Sequence of chain 1.A:
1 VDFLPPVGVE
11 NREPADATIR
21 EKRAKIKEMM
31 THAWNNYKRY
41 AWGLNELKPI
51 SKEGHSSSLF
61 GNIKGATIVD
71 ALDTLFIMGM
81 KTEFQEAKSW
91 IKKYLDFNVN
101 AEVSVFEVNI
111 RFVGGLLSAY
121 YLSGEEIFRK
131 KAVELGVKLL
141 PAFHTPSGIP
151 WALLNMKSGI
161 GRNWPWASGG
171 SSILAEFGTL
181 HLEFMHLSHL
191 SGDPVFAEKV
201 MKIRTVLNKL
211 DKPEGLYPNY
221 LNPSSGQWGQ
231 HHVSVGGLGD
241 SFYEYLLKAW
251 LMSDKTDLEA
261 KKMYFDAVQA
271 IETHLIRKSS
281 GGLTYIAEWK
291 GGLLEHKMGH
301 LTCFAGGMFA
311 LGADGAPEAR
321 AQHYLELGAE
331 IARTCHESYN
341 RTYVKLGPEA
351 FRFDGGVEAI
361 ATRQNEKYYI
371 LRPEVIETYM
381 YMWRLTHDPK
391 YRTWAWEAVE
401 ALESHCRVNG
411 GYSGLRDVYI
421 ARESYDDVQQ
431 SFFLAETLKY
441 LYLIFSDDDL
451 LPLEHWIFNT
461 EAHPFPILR

This small molecule binds to this protein.
Small molecule (SMILES): CC(=O)N[C@@H]1[C@@H](O)[C@H](O)[C@@H](CO)O[C@H]1O

Binding-site contacts:
Ligand atom C3 contacts residue ASN340 of chain 1.A at 3.8 Å.
Ligand atom C7 contacts residue GLU337 of chain 1.A at 4.4 Å.
Ligand atom O7 contacts residue GLU337 of chain 1.A at 3.9 Å.
Ligand atom C5 contacts residue ASN340 of chain 1.A at 3.7 Å.
Ligand atom C1 contacts residue ASN340 of chain 1.A at 1.4 Å.
Ligand atom O5 contacts residue LYS345 of chain 1.A at 3.9 Å.
Ligand atom O7 contacts residue ASN340 of chain 1.A at 4.1 Å.
Ligand atom C5 contacts residue LYS345 of chain 1.A at 4.4 Å.
Ligand atom O6 contacts residue LYS345 of chain 1.A at 3.1 Å (salt-bridge).
Ligand atom C8 contacts residue HIS336 of chain 1.A at 4.0 Å.
Ligand atom N2 contacts residue ASN340 of chain 1.A at 2.9 Å (h-bond).
Ligand atom C8 contacts residue GLU337 of chain 1.A at 4.4 Å.
Ligand atom C4 contacts residue ASN340 of chain 1.A at 4.2 Å.
Ligand atom C7 contacts residue ASN340 of chain 1.A at 3.7 Å.
Ligand atom O5 contacts residue ASN340 of chain 1.A at 2.4 Å (h-bond).
Ligand atom C6 contacts residue LYS345 of chain 1.A at 4.1 Å.
Ligand atom C2 contacts residue ASN340 of chain 1.A at 2.5 Å.